Binding-site contacts:
Ligand atom C8 contacts residue THR100 of chain 1.A at 3.7 Å.
Ligand atom C2 contacts residue ASN131 of chain 1.C at 2.5 Å.
Ligand atom C8 contacts residue ASN131 of chain 1.C at 4.5 Å.
Ligand atom O5 contacts residue ASN131 of chain 1.C at 2.5 Å (h-bond).
Ligand atom O5 contacts residue TYR127 of chain 1.C at 3.3 Å (h-bond).
Ligand atom C6 contacts residue ASN131 of chain 1.C at 4.3 Å.
Ligand atom C3 contacts residue ASN131 of chain 1.C at 3.8 Å.
Ligand atom C7 contacts residue ASN131 of chain 1.C at 3.4 Å.
Ligand atom C2 contacts residue TYR127 of chain 1.C at 4.3 Å (hydrophobic).
Ligand atom O6 contacts residue TYR127 of chain 1.C at 4.2 Å.
Ligand atom C5 contacts residue TYR127 of chain 1.C at 3.8 Å (hydrophobic).
Ligand atom C4 contacts residue TYR127 of chain 1.C at 3.8 Å (hydrophobic).
Ligand atom C4 contacts residue ASN131 of chain 1.C at 4.3 Å.
Ligand atom N2 contacts residue ASN131 of chain 1.C at 2.9 Å (h-bond).
Ligand atom O7 contacts residue ASN131 of chain 1.C at 3.6 Å.
Ligand atom C6 contacts residue TYR127 of chain 1.C at 3.5 Å (hydrophobic).
Ligand atom C1 contacts residue ASN131 of chain 1.C at 1.5 Å.
Ligand atom C1 contacts residue TYR127 of chain 1.C at 3.7 Å (hydrophobic).
Ligand atom C5 contacts residue ASN131 of chain 1.C at 3.7 Å.

Sequence of chain 1.C:
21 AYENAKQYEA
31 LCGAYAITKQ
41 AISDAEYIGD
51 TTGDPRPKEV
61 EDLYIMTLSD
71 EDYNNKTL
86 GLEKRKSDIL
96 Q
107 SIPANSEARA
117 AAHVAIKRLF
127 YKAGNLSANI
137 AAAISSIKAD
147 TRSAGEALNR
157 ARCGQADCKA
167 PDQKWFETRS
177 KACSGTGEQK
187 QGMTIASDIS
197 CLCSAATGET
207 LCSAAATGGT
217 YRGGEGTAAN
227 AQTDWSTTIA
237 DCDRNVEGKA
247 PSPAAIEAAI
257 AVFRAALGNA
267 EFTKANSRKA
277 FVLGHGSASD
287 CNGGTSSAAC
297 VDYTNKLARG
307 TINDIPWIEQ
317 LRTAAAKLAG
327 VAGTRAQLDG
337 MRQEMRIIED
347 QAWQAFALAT

A small-molecule ligand and the protein it binds are described below.
Small molecule (SMILES): CC(=O)N[C@H]1[C@H](O[C@H]2[C@H](O)[C@@H](NC(C)=O)CO[C@@H]2CO)O[C@H](CO)[C@@H](O)[C@@H]1O

Sequence of chain 1.A:
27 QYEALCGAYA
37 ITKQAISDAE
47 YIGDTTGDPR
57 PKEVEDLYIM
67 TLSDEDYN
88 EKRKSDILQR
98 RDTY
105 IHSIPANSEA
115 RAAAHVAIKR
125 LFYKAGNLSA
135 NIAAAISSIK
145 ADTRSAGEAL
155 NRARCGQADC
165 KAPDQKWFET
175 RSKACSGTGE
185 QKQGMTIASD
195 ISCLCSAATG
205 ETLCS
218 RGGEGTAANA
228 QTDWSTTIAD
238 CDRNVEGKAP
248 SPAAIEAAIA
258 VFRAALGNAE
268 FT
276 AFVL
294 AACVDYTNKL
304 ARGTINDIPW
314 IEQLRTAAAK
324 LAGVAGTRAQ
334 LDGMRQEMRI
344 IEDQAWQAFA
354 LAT